This protein binds this small molecule.
Small molecule (SMILES): CC(=O)N[C@H]1[C@H](O[C@H]2[C@H](O)[C@@H](NC(C)=O)CO[C@@H]2CO[C@@H]2O[C@@H](C)[C@@H](O)[C@@H](O)[C@@H]2O)O[C@H](CO)[C@@H](O)[C@@H]1O

Binding-site contacts:
Ligand atom O7 contacts residue ASN25 of chain 1.A at 3.1 Å (h-bond).
Ligand atom O5 contacts residue ASN25 of chain 1.A at 4.2 Å.
Ligand atom C8 contacts residue GLU22 of chain 1.A at 3.3 Å.
Ligand atom C1 contacts residue ASN25 of chain 1.A at 1.4 Å.
Ligand atom C4 contacts residue ASN25 of chain 1.A at 4.2 Å.
Ligand atom C8 contacts residue HIS21 of chain 1.A at 3.3 Å.
Ligand atom C3 contacts residue ASN25 of chain 1.A at 3.8 Å.
Ligand atom C8 contacts residue ASN25 of chain 1.A at 4.4 Å.
Ligand atom C5 contacts residue ASN25 of chain 1.A at 3.6 Å.
Ligand atom C7 contacts residue ASN25 of chain 1.A at 3.2 Å.
Ligand atom O5 contacts residue ASN25 of chain 1.A at 2.3 Å (h-bond).
Ligand atom C2 contacts residue ASN25 of chain 1.A at 2.5 Å.
Ligand atom N2 contacts residue ASN25 of chain 1.A at 2.9 Å (h-bond).

Sequence of chain 1.A:
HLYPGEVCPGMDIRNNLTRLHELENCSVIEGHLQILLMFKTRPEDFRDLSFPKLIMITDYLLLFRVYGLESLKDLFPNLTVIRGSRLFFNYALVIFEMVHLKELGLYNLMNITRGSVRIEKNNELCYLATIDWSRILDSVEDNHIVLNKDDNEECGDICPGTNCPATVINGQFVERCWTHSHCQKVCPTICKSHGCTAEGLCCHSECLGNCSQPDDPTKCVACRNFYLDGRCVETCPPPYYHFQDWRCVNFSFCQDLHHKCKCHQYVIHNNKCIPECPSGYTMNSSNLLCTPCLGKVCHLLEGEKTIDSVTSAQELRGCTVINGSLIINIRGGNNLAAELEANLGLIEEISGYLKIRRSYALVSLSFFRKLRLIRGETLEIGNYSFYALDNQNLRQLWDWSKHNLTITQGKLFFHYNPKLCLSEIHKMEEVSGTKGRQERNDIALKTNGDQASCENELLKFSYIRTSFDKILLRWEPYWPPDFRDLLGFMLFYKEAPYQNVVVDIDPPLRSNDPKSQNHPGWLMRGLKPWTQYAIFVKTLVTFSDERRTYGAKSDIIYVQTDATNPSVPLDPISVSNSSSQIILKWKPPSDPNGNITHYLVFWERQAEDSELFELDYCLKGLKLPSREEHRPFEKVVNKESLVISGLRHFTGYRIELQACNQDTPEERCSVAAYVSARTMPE